Binding-site contacts:
Ligand atom C2 contacts residue GLN567 of chain 1.C at 3.4 Å.
Ligand atom O6 contacts residue ILE319 of chain 1.C at 3.3 Å.
Ligand atom N2 contacts residue GLN567 of chain 1.C at 4.1 Å.
Ligand atom C3 contacts residue THR568 of chain 1.C at 4.4 Å.
Ligand atom O3 contacts residue GLN567 of chain 1.C at 3.3 Å.
Ligand atom C1 contacts residue ASN318 of chain 1.C at 1.4 Å.
Ligand atom C6 contacts residue ASN318 of chain 1.C at 4.4 Å.
Ligand atom O3 contacts residue ASN318 of chain 1.C at 4.3 Å.
Ligand atom O7 contacts residue ASN318 of chain 1.C at 4.0 Å.
Ligand atom C8 contacts residue ARG315 of chain 1.C at 4.0 Å.
Ligand atom C7 contacts residue ARG315 of chain 1.C at 4.0 Å.
Ligand atom C6 contacts residue ILE319 of chain 1.C at 3.7 Å (hydrophobic).
Ligand atom C3 contacts residue ASN318 of chain 1.C at 3.8 Å.
Ligand atom O5 contacts residue ILE319 of chain 1.C at 4.0 Å.
Ligand atom N2 contacts residue ARG315 of chain 1.C at 3.0 Å (salt-bridge).
Ligand atom C7 contacts residue ASN318 of chain 1.C at 3.8 Å.
Ligand atom O5 contacts residue ASN318 of chain 1.C at 2.4 Å (h-bond).
Ligand atom O3 contacts residue THR568 of chain 1.C at 3.4 Å.
Ligand atom C1 contacts residue GLN567 of chain 1.C at 4.3 Å.
Ligand atom C2 contacts residue ASN318 of chain 1.C at 2.5 Å.
Ligand atom C4 contacts residue ASN318 of chain 1.C at 4.2 Å.
Ligand atom C5 contacts residue ASN318 of chain 1.C at 3.6 Å.
Ligand atom C3 contacts residue GLN567 of chain 1.C at 4.0 Å.
Ligand atom O5 contacts residue GLN567 of chain 1.C at 4.2 Å.
Ligand atom N2 contacts residue ASN318 of chain 1.C at 3.1 Å (h-bond).
Ligand atom C2 contacts residue ARG315 of chain 1.C at 3.6 Å.

This small molecule binds to this protein.
Small molecule (SMILES): CC(=O)N[C@@H]1[C@@H](O)[C@H](O)[C@@H](CO)O[C@H]1O

Sequence of chain 1.C:
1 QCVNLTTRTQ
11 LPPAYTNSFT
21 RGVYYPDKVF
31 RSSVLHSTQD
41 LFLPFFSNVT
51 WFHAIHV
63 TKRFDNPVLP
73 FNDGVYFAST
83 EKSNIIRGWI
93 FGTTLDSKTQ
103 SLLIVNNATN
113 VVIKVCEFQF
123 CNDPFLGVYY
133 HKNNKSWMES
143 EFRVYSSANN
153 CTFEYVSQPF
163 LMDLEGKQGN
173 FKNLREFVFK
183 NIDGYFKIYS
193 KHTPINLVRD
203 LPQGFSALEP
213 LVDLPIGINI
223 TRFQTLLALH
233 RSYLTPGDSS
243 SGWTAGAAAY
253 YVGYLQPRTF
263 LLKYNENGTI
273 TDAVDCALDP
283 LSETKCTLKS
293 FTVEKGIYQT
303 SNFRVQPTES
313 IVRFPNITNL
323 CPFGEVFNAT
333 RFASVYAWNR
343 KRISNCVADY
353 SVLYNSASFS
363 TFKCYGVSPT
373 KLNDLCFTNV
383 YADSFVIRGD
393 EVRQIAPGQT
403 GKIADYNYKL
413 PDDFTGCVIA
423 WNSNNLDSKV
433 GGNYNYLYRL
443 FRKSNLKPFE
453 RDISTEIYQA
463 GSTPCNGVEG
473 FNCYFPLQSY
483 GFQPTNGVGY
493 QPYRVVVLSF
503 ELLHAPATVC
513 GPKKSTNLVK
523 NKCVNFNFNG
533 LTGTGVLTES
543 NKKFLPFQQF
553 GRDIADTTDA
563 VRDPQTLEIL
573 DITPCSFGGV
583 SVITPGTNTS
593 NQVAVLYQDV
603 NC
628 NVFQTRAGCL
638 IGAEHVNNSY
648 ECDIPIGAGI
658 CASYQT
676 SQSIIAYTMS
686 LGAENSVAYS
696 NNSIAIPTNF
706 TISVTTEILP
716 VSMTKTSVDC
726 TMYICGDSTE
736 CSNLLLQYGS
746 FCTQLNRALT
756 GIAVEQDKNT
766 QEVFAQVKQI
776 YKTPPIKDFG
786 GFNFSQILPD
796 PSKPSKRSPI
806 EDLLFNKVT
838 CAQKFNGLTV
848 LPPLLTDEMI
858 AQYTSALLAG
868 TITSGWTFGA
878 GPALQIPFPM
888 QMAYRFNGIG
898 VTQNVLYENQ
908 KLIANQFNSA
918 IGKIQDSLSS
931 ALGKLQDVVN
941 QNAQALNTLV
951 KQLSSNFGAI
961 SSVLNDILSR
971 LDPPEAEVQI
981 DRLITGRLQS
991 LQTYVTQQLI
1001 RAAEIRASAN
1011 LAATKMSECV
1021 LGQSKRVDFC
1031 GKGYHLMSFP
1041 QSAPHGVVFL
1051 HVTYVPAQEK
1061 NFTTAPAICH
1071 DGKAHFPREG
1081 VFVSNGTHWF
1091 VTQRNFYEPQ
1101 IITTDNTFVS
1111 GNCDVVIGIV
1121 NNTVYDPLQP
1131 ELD